Sequence of chain 1.A:
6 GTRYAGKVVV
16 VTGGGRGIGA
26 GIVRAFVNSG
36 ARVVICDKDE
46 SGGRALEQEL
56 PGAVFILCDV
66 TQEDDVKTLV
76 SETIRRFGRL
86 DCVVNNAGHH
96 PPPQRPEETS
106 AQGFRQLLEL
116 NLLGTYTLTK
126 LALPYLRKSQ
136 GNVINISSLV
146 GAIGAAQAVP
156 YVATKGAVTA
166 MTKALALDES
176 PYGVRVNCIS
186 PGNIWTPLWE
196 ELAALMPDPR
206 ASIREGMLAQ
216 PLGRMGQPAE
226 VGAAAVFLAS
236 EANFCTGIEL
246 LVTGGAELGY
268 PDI

Binding-site contacts:
Ligand atom C6 contacts residue TRP194 of chain 4.A at 3.3 Å (hydrophobic).
Ligand atom O2 contacts residue NAD1 of chain 4.B at 2.9 Å.
Ligand atom C14 contacts residue TYR156 of chain 4.A at 3.4 Å (hydrophobic).
Ligand atom C11 contacts residue ASN188 of chain 4.A at 3.4 Å.
Ligand atom O contacts residue GLN152 of chain 4.A at 3.7 Å.
Ligand atom C15 contacts residue HIS95 of chain 4.A at 3.5 Å.
Ligand atom C9 contacts residue HIS95 of chain 4.A at 3.9 Å.
Ligand atom O3 contacts residue ALA153 of chain 4.A at 3.8 Å.
Ligand atom C13 contacts residue TYR255 of chain 1.A at 3.6 Å (hydrophobic).
Ligand atom O3 contacts residue ALA151 of chain 4.A at 2.6 Å (h-bond).
Ligand atom C14 contacts residue SER143 of chain 4.A at 3.5 Å.
Ligand atom C11 contacts residue NAD1 of chain 4.B at 3.7 Å.
Ligand atom C17 contacts residue ALA151 of chain 4.A at 3.7 Å (hydrophobic).
Ligand atom F contacts residue PRO186 of chain 4.A at 3.6 Å.
Ligand atom O1 contacts residue LEU197 of chain 4.A at 3.8 Å.
Ligand atom F contacts residue NAD1 of chain 4.B at 3.6 Å.
Ligand atom O1 contacts residue LEU193 of chain 4.A at 3.7 Å.
Ligand atom C12 contacts residue TYR255 of chain 1.A at 3.4 Å (hydrophobic).
Ligand atom C12 contacts residue ASN188 of chain 4.A at 3.4 Å.
Ligand atom F contacts residue VAL145 of chain 4.A at 3.6 Å.
Ligand atom O2 contacts residue SER143 of chain 4.A at 2.5 Å (h-bond).
Ligand atom C8 contacts residue LEU197 of chain 4.A at 3.6 Å (hydrophobic).
Ligand atom F contacts residue TYR255 of chain 1.A at 2.9 Å.
Ligand atom C7 contacts residue LEU197 of chain 4.A at 3.5 Å (hydrophobic).
Ligand atom C16 contacts residue HIS95 of chain 4.A at 3.8 Å.
Ligand atom O1 contacts residue HIS95 of chain 4.A at 3.7 Å.
Ligand atom C7 contacts residue TRP194 of chain 4.A at 3.4 Å (hydrophobic).
Ligand atom O contacts residue ALA151 of chain 4.A at 3.2 Å (h-bond).
Ligand atom O2 contacts residue TYR156 of chain 4.A at 2.4 Å (h-bond).
Ligand atom C6 contacts residue LEU197 of chain 4.A at 3.7 Å (hydrophobic).
Ligand atom C13 contacts residue NAD1 of chain 4.B at 3.4 Å.
Ligand atom C2 contacts residue MET201 of chain 4.A at 3.9 Å (hydrophobic).
Ligand atom C14 contacts residue NAD1 of chain 4.B at 3.2 Å.
Ligand atom C8 contacts residue TRP194 of chain 4.A at 3.9 Å (hydrophobic).
Ligand atom C contacts residue ALA151 of chain 4.A at 3.9 Å (hydrophobic).
Ligand atom C10 contacts residue NAD1 of chain 4.B at 3.8 Å.
Ligand atom C15 contacts residue TYR156 of chain 4.A at 3.6 Å (hydrophobic).
Ligand atom C15 contacts residue NAD1 of chain 4.B at 3.6 Å.
Ligand atom C13 contacts residue SER143 of chain 4.A at 3.7 Å.
Ligand atom F contacts residue SER143 of chain 4.A at 3.0 Å.

Sequence of chain 4.A:
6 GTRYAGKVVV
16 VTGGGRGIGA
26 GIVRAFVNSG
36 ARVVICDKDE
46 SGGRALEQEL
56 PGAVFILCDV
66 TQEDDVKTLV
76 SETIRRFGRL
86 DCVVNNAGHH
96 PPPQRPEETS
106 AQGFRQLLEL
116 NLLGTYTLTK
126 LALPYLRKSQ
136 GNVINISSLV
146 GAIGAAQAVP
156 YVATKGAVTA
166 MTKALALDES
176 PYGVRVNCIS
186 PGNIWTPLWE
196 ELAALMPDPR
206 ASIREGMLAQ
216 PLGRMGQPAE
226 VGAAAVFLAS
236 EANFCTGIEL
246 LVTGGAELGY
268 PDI

The protein below binds the small molecule below.
Small molecule (SMILES): O=C(c1ccc(F)c(O)c1)c1cccc(-c2ccc(O)c(O)c2)n1